Binding-site contacts:
Ligand atom O9 contacts residue TYR98 of chain 1.A at 3.2 Å (h-bond).
Ligand atom O1A contacts residue SER136 of chain 1.A at 3.1 Å (h-bond).
Ligand atom C1 contacts residue GLN226 of chain 1.A at 3.5 Å.
Ligand atom O1A contacts residue SER137 of chain 1.A at 2.7 Å (h-bond).
Ligand atom C5 contacts residue GLY135 of chain 1.A at 3.5 Å.
Ligand atom O4 contacts residue GLN226 of chain 1.A at 3.2 Å (h-bond).
Ligand atom C7 contacts residue TRP153 of chain 1.A at 3.6 Å (hydrophobic).
Ligand atom C6 contacts residue GLU190 of chain 1.A at 3.4 Å.
Ligand atom C11 contacts residue THR155 of chain 1.A at 4.1 Å.
Ligand atom O1B contacts residue GLN226 of chain 1.A at 2.9 Å (h-bond).
Ligand atom O3 contacts residue GLN226 of chain 1.A at 3.8 Å.
Ligand atom O1A contacts residue GLN226 of chain 1.A at 3.8 Å.
Ligand atom C8 contacts residue TRP153 of chain 1.A at 4.1 Å (hydrophobic).
Ligand atom O4 contacts residue GLY135 of chain 1.A at 3.7 Å.
Ligand atom O6 contacts residue GLU190 of chain 1.A at 4.0 Å.
Ligand atom C1 contacts residue SER136 of chain 1.A at 3.3 Å.
Ligand atom C11 contacts residue TRP153 of chain 1.A at 4.0 Å (hydrophobic).
Ligand atom O1B contacts residue SER136 of chain 1.A at 2.6 Å (h-bond).
Ligand atom N5 contacts residue GLY135 of chain 1.A at 2.8 Å (h-bond).
Ligand atom O8 contacts residue TRP153 of chain 1.A at 3.8 Å.
Ligand atom C9 contacts residue GLU190 of chain 1.A at 2.9 Å.
Ligand atom C4 contacts residue GLY135 of chain 1.A at 3.2 Å.
Ligand atom O6 contacts residue GLN226 of chain 1.A at 3.8 Å.
Ligand atom C9 contacts residue HIS183 of chain 1.A at 3.4 Å.
Ligand atom O1B contacts residue TYR98 of chain 1.A at 4.1 Å.
Ligand atom O7 contacts residue LEU194 of chain 1.A at 3.4 Å.
Ligand atom O8 contacts residue TYR98 of chain 1.A at 3.0 Å (h-bond).
Ligand atom O10 contacts residue LEU194 of chain 1.A at 3.5 Å.
Ligand atom C9 contacts residue LEU194 of chain 1.A at 3.8 Å (hydrophobic).
Ligand atom C8 contacts residue GLU190 of chain 1.A at 4.1 Å.
Ligand atom C8 contacts residue GLN226 of chain 1.A at 3.8 Å.
Ligand atom N5 contacts residue TRP153 of chain 1.A at 4.1 Å.
Ligand atom C11 contacts residue GLY134 of chain 1.A at 3.6 Å.
Ligand atom C11 contacts residue GLY135 of chain 1.A at 3.7 Å.
Ligand atom C10 contacts residue GLY135 of chain 1.A at 3.8 Å.
Ligand atom O9 contacts residue HIS183 of chain 1.A at 2.7 Å (h-bond).
Ligand atom C2 contacts residue GLN226 of chain 1.A at 4.1 Å.
Ligand atom O9 contacts residue GLU190 of chain 1.A at 2.6 Å (salt-bridge).
Ligand atom C1 contacts residue SER137 of chain 1.A at 3.8 Å.
Ligand atom O8 contacts residue GLN226 of chain 1.A at 2.8 Å (h-bond).

Sequence of chain 1.A:
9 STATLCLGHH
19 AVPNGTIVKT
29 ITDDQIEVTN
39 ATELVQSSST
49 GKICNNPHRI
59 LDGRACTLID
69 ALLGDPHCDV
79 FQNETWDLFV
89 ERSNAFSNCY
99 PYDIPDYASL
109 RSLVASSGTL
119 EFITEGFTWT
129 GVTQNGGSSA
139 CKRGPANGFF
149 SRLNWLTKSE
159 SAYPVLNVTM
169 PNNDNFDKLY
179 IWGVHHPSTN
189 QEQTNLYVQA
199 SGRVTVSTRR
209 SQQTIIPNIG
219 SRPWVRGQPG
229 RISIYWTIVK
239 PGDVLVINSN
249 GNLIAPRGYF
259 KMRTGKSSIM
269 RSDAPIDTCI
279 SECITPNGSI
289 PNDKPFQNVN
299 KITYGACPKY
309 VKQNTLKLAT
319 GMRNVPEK

This protein binds this small molecule.
Small molecule (SMILES): CC(=O)N[C@@H]1[C@@H](O[C@@H]2O[C@H](CO)[C@H](O)[C@H](O[C@]3(C(=O)O)C[C@H](O)[C@@H](NC(C)=O)[C@H]([C@H](O)[C@H](O)CO)O3)[C@H]2O)[C@H](O)[C@@H](CO)O[C@H]1O